Sequence of chain 1.A:
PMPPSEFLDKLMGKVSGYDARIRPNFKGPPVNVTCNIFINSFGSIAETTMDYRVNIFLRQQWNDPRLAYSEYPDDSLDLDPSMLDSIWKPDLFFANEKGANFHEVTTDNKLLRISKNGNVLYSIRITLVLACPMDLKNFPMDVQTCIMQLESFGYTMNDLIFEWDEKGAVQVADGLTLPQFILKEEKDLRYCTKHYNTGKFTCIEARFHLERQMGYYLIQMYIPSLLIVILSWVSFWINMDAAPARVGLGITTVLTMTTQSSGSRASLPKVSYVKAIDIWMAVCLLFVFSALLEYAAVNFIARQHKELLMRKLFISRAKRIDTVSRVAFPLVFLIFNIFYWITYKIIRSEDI

Binding-site contacts:
Ligand atom O6 contacts residue PRO60 of chain 1.A at 3.9 Å.
Ligand atom C7 contacts residue ASN62 of chain 1.A at 4.2 Å.
Ligand atom C2 contacts residue ASN62 of chain 1.A at 3.5 Å.
Ligand atom O5 contacts residue PRO60 of chain 1.A at 3.6 Å.
Ligand atom C6 contacts residue PRO60 of chain 1.A at 3.8 Å (hydrophobic).
Ligand atom C6 contacts residue PRO59 of chain 1.A at 3.8 Å (hydrophobic).
Ligand atom N2 contacts residue ASN62 of chain 1.A at 3.7 Å.
Ligand atom C5 contacts residue PRO60 of chain 1.A at 4.3 Å (hydrophobic).
Ligand atom O6 contacts residue VAL61 of chain 1.A at 4.4 Å.
Ligand atom O7 contacts residue ASN62 of chain 1.A at 4.3 Å.
Ligand atom C1 contacts residue ASN62 of chain 1.A at 3.3 Å.
Ligand atom O6 contacts residue PRO59 of chain 1.A at 4.0 Å.
Ligand atom O5 contacts residue ASN62 of chain 1.A at 4.0 Å.

A small-molecule ligand and the protein it binds are described below.
Small molecule (SMILES): CC(=O)N[C@@H]1[C@@H](O)[C@H](O)[C@@H](CO)O[C@H]1O